The small molecule below binds the protein below.
Small molecule (SMILES): CC(=O)N[C@H]1[C@H](O[C@H]2[C@H](O)[C@@H](NC(C)=O)CO[C@@H]2CO)O[C@H](CO)[C@@H](O[C@@H]2O[C@H](CO)[C@@H](O)[C@H](O)[C@@H]2O)[C@@H]1O

Sequence of chain 1.A:
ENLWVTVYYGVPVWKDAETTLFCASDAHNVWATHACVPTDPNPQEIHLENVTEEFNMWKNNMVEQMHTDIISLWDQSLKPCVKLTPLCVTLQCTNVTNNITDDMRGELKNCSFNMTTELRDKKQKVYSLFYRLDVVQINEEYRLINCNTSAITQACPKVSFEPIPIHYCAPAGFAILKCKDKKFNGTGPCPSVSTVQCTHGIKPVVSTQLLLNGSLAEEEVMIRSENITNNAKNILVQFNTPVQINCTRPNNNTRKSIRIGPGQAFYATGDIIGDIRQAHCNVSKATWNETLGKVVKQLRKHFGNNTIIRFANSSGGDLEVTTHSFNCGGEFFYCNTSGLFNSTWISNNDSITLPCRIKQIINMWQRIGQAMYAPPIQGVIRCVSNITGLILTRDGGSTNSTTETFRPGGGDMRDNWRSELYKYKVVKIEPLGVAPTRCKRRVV

Binding-site contacts:
Ligand atom O5 contacts residue ASN58 of chain 1.A at 2.1 Å (h-bond).
Ligand atom N2 contacts residue GLY16 of chain 1.B at 4.4 Å.
Ligand atom N2 contacts residue ASN58 of chain 1.A at 2.8 Å (h-bond).
Ligand atom C5 contacts residue ASN58 of chain 1.A at 3.5 Å.
Ligand atom C1 contacts residue ASN58 of chain 1.A at 1.5 Å.
Ligand atom C2 contacts residue ASN58 of chain 1.A at 2.3 Å.
Ligand atom O5 contacts residue GLY16 of chain 1.B at 4.2 Å.
Ligand atom C7 contacts residue GLU57 of chain 1.A at 3.3 Å.
Ligand atom O6 contacts residue ASN58 of chain 1.A at 4.2 Å.
Ligand atom O7 contacts residue ASP113 of chain 1.B at 3.5 Å (salt-bridge).
Ligand atom O7 contacts residue ASN58 of chain 1.A at 3.5 Å (h-bond).
Ligand atom O7 contacts residue GLU57 of chain 1.A at 3.2 Å (salt-bridge).
Ligand atom O7 contacts residue GLY16 of chain 1.B at 3.0 Å (h-bond).
Ligand atom C4 contacts residue ASN58 of chain 1.A at 4.0 Å.
Ligand atom C6 contacts residue ASN58 of chain 1.A at 4.4 Å.
Ligand atom C2 contacts residue GLY16 of chain 1.B at 3.9 Å.
Ligand atom C1 contacts residue GLY16 of chain 1.B at 4.3 Å.
Ligand atom C3 contacts residue ASN58 of chain 1.A at 3.6 Å.
Ligand atom C8 contacts residue GLU57 of chain 1.A at 2.5 Å.
Ligand atom C7 contacts residue ASN58 of chain 1.A at 3.4 Å.
Ligand atom C7 contacts residue GLY16 of chain 1.B at 4.0 Å.

Sequence of chain 1.B:
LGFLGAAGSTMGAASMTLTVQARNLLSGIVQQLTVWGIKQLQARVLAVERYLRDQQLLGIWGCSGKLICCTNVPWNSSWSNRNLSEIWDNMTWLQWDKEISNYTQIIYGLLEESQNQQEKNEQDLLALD